A small-molecule ligand and the protein it binds are described below.
Small molecule (SMILES): CC(=O)N[C@H]1[C@H](O[C@H]2[C@H](O)[C@@H](NC(C)=O)CO[C@@H]2CO)O[C@H](CO)[C@@H](O)[C@@H]1O

Binding-site contacts:
Ligand atom C8 contacts residue TYR466 of chain 1.A at 3.5 Å (hydrophobic).
Ligand atom N2 contacts residue ASN523 of chain 1.A at 3.3 Å (h-bond).
Ligand atom C3 contacts residue PHE521 of chain 1.A at 4.4 Å (hydrophobic).
Ligand atom O3 contacts residue PHE521 of chain 1.A at 3.4 Å.
Ligand atom C8 contacts residue PHE521 of chain 1.A at 3.5 Å (hydrophobic).
Ligand atom C5 contacts residue ASN523 of chain 1.A at 3.7 Å.
Ligand atom C7 contacts residue ASN523 of chain 1.A at 3.8 Å.
Ligand atom O5 contacts residue ASN523 of chain 1.A at 2.4 Å (h-bond).
Ligand atom C7 contacts residue GLN453 of chain 1.A at 3.9 Å.
Ligand atom O7 contacts residue GLN453 of chain 1.A at 2.8 Å (h-bond).
Ligand atom C4 contacts residue ASN523 of chain 1.A at 4.3 Å.
Ligand atom O7 contacts residue PRO522 of chain 1.A at 3.6 Å.
Ligand atom O7 contacts residue PHE521 of chain 1.A at 3.5 Å.
Ligand atom O7 contacts residue ASN523 of chain 1.A at 3.8 Å.
Ligand atom C2 contacts residue ASN523 of chain 1.A at 2.6 Å.
Ligand atom C2 contacts residue PHE521 of chain 1.A at 4.2 Å (hydrophobic).
Ligand atom C1 contacts residue ASN523 of chain 1.A at 1.5 Å.
Ligand atom C7 contacts residue PHE521 of chain 1.A at 4.2 Å (hydrophobic).
Ligand atom C3 contacts residue ASN523 of chain 1.A at 4.0 Å.

Sequence of chain 1.A:
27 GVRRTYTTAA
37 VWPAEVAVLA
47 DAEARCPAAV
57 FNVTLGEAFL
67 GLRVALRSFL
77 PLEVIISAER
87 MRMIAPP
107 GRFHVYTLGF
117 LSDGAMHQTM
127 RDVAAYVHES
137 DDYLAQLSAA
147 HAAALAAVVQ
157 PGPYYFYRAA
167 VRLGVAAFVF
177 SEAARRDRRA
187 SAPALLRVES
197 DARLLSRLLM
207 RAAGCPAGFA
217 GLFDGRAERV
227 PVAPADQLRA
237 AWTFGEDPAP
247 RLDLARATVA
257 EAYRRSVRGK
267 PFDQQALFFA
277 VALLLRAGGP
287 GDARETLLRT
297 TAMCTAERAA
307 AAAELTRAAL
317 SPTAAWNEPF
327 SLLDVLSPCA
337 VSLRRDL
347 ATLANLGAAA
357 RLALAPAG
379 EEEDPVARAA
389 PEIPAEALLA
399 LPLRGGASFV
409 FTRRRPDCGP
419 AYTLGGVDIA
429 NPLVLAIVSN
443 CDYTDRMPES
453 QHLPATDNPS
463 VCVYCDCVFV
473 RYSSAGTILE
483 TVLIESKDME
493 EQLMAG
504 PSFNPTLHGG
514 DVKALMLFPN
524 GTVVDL